Sequence of chain 1.C:
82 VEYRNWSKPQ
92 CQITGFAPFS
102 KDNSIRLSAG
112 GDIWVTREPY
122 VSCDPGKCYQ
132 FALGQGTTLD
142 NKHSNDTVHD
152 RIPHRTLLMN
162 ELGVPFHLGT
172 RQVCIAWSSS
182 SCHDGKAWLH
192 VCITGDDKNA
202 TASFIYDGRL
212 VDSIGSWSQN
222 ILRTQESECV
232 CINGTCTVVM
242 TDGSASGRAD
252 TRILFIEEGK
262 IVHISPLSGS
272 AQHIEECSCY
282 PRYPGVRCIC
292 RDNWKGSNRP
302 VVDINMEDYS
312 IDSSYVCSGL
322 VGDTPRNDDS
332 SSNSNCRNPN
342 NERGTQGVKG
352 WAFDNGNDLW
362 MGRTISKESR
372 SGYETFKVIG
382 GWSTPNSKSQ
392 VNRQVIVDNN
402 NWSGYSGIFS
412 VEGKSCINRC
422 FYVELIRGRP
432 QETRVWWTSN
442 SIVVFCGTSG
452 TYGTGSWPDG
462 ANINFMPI

Binding-site contacts:
Ligand atom O2 contacts residue GLN391 of chain 1.B at 2.9 Å (h-bond).
Ligand atom C7 contacts residue ASN200 of chain 1.C at 3.2 Å.
Ligand atom O2 contacts residue ASN393 of chain 1.B at 3.8 Å.
Ligand atom O5 contacts residue ASN393 of chain 1.B at 3.8 Å.
Ligand atom O2 contacts residue ARG394 of chain 1.B at 3.3 Å.
Ligand atom O3 contacts residue GLN391 of chain 1.B at 3.6 Å (h-bond).
Ligand atom O4 contacts residue ARG394 of chain 1.B at 3.3 Å (salt-bridge).
Ligand atom C1 contacts residue THR455 of chain 1.B at 3.8 Å.
Ligand atom O5 contacts residue VAL392 of chain 1.B at 3.8 Å.
Ligand atom O4 contacts residue GLN391 of chain 1.B at 3.9 Å.
Ligand atom O5 contacts residue GLY454 of chain 1.B at 3.4 Å.
Ligand atom C5 contacts residue ASN200 of chain 1.C at 3.6 Å.
Ligand atom O5 contacts residue ASN200 of chain 1.C at 2.4 Å (h-bond).
Ligand atom N2 contacts residue ASN200 of chain 1.C at 2.9 Å (h-bond).
Ligand atom C1 contacts residue ASN200 of chain 1.C at 1.4 Å.
Ligand atom O7 contacts residue ASN200 of chain 1.C at 3.0 Å (h-bond).
Ligand atom O4 contacts residue ASN393 of chain 1.B at 3.6 Å.
Ligand atom O6 contacts residue TYR453 of chain 1.B at 3.5 Å.
Ligand atom C4 contacts residue GLN391 of chain 1.B at 3.4 Å.
Ligand atom C2 contacts residue ASN200 of chain 1.C at 2.4 Å.
Ligand atom C6 contacts residue GLY454 of chain 1.B at 3.6 Å.
Ligand atom O6 contacts residue THR455 of chain 1.B at 3.6 Å.
Ligand atom O3 contacts residue GLN391 of chain 1.B at 3.1 Å (h-bond).
Ligand atom C6 contacts residue GLN391 of chain 1.B at 3.7 Å.
Ligand atom O2 contacts residue VAL392 of chain 1.B at 3.5 Å.
Ligand atom O7 contacts residue THR455 of chain 1.B at 3.9 Å.
Ligand atom O5 contacts residue THR455 of chain 1.B at 3.3 Å.
Ligand atom C6 contacts residue VAL392 of chain 1.B at 3.8 Å (hydrophobic).
Ligand atom C3 contacts residue ASN393 of chain 1.B at 3.6 Å.
Ligand atom C2 contacts residue THR455 of chain 1.B at 3.9 Å.
Ligand atom C6 contacts residue TYR453 of chain 1.B at 3.3 Å (hydrophobic).
Ligand atom O6 contacts residue GLY454 of chain 1.B at 2.9 Å (h-bond).
Ligand atom C5 contacts residue TYR453 of chain 1.B at 3.9 Å (hydrophobic).
Ligand atom O4 contacts residue ARG394 of chain 1.B at 3.4 Å (salt-bridge).
Ligand atom C2 contacts residue GLN391 of chain 1.B at 3.6 Å.
Ligand atom C3 contacts residue GLN391 of chain 1.B at 3.4 Å.
Ligand atom C2 contacts residue ARG394 of chain 1.B at 3.8 Å.
Ligand atom O5 contacts residue TYR453 of chain 1.B at 3.8 Å.
Ligand atom C3 contacts residue ASN200 of chain 1.C at 3.8 Å.
Ligand atom O3 contacts residue ASN393 of chain 1.B at 3.1 Å (h-bond).

Sequence of chain 1.B:
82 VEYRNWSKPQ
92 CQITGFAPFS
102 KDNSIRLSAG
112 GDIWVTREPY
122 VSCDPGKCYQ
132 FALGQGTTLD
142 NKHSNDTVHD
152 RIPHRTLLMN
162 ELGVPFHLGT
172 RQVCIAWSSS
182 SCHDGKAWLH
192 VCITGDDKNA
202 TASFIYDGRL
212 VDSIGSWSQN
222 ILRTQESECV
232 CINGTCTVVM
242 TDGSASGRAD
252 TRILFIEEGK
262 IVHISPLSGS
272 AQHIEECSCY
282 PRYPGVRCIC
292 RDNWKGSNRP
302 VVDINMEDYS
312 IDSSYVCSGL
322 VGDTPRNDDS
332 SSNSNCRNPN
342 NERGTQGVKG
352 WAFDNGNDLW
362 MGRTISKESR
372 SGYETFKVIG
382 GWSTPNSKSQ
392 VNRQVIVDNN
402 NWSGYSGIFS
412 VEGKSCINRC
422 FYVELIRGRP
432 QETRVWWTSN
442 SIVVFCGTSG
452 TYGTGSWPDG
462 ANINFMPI

A small-molecule ligand and the protein it binds are described below.
Small molecule (SMILES): CC(=O)N[C@H]1[C@H](O[C@H]2[C@H](O)[C@@H](NC(C)=O)CO[C@@H]2CO)O[C@H](CO)[C@@H](O[C@@H]2O[C@H](CO)[C@@H](O)[C@H](O[C@H]3O[C@H](CO)[C@@H](O)[C@H](O)[C@@H]3O)[C@@H]2O)[C@@H]1O